Sequence of chain 1.A:
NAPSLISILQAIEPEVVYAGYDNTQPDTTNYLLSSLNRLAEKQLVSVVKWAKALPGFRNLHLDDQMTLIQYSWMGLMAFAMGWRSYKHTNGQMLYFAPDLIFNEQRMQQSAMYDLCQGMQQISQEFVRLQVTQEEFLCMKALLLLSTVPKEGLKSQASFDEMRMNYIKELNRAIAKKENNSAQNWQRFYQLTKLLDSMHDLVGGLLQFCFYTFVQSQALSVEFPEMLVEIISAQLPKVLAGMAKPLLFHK

A protein and the small-molecule ligand that binds it are described below.
Small molecule (SMILES): CC(=O)[C@H]1CC[C@H]2[C@@H]3CCC4=CC(=O)CC[C@]4(C)[C@H]3CC[C@]12C

Binding-site contacts:
Ligand atom C19 contacts residue MET77 of chain 1.A at 3.1 Å (hydrophobic).
Ligand atom C5 contacts residue MET77 of chain 1.A at 4.0 Å (hydrophobic).
Ligand atom C18 contacts residue ASN40 of chain 1.A at 3.7 Å.
Ligand atom C8 contacts residue MET77 of chain 1.A at 3.6 Å (hydrophobic).
Ligand atom C11 contacts residue ALA43 of chain 1.A at 3.8 Å (hydrophobic).
Ligand atom C20 contacts residue THR215 of chain 1.A at 3.8 Å.
Ligand atom C3 contacts residue ARG87 of chain 1.A at 4.0 Å.
Ligand atom O20 contacts residue PHE211 of chain 1.A at 3.9 Å.
Ligand atom O3 contacts residue PHE99 of chain 1.A at 3.8 Å.
Ligand atom C3 contacts residue PHE99 of chain 1.A at 3.8 Å (hydrophobic).
Ligand atom C3 contacts residue GLN46 of chain 1.A at 3.4 Å.
Ligand atom C16 contacts residue PHE211 of chain 1.A at 3.5 Å (hydrophobic).
Ligand atom C6 contacts residue ALA81 of chain 1.A at 3.9 Å (hydrophobic).
Ligand atom C16 contacts residue MET115 of chain 1.A at 3.7 Å (hydrophobic).
Ligand atom C4 contacts residue MET84 of chain 1.A at 4.0 Å (hydrophobic).
Ligand atom O3 contacts residue MET84 of chain 1.A at 3.8 Å.
Ligand atom C20 contacts residue PHE211 of chain 1.A at 3.9 Å (hydrophobic).
Ligand atom C4 contacts residue PHE99 of chain 1.A at 4.0 Å (hydrophobic).
Ligand atom O3 contacts residue ARG87 of chain 1.A at 2.8 Å (salt-bridge).
Ligand atom O20 contacts residue CYS212 of chain 1.A at 3.4 Å.
Ligand atom C12 contacts residue ASN40 of chain 1.A at 3.3 Å.
Ligand atom C21 contacts residue ASN40 of chain 1.A at 2.9 Å.
Ligand atom O3 contacts residue GLN46 of chain 1.A at 3.0 Å (h-bond).
Ligand atom C4 contacts residue MET80 of chain 1.A at 3.5 Å (hydrophobic).
Ligand atom C2 contacts residue PHE99 of chain 1.A at 4.0 Å (hydrophobic).
Ligand atom C12 contacts residue LEU39 of chain 1.A at 3.4 Å (hydrophobic).
Ligand atom C2 contacts residue GLN46 of chain 1.A at 3.6 Å.
Ligand atom C15 contacts residue MET115 of chain 1.A at 3.6 Å (hydrophobic).
Ligand atom C11 contacts residue LEU39 of chain 1.A at 3.7 Å (hydrophobic).
Ligand atom C7 contacts residue MET77 of chain 1.A at 3.4 Å (hydrophobic).
Ligand atom C19 contacts residue MET80 of chain 1.A at 3.8 Å (hydrophobic).
Ligand atom C1 contacts residue ALA43 of chain 1.A at 3.8 Å (hydrophobic).
Ligand atom O3 contacts residue MET80 of chain 1.A at 3.8 Å.
Ligand atom C2 contacts residue LEU42 of chain 1.A at 3.7 Å (hydrophobic).
Ligand atom C6 contacts residue MET77 of chain 1.A at 3.1 Å (hydrophobic).
Ligand atom C21 contacts residue THR215 of chain 1.A at 4.0 Å.
Ligand atom C21 contacts residue LEU36 of chain 1.A at 3.9 Å (hydrophobic).
Ligand atom C20 contacts residue ASN40 of chain 1.A at 3.8 Å.
Ligand atom C10 contacts residue MET77 of chain 1.A at 4.0 Å (hydrophobic).
Ligand atom O20 contacts residue THR215 of chain 1.A at 3.0 Å (h-bond).